Sequence of chain 1.B:
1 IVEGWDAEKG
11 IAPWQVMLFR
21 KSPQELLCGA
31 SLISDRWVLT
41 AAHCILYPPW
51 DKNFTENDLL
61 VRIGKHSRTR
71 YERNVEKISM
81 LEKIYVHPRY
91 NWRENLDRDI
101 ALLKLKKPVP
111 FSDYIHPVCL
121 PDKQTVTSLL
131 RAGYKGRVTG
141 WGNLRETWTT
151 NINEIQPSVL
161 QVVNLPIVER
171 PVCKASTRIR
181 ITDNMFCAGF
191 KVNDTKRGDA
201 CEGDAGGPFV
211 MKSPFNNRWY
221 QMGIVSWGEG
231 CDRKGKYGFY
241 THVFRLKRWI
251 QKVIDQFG

This protein binds this small molecule.
Small molecule (SMILES): CC(=O)N[C@@H]1[C@@H](O)[C@H](O)[C@@H](CO)O[C@H]1O

Binding-site contacts:
Ligand atom C8 contacts residue ASN193 of chain 1.B at 4.3 Å.
Ligand atom C5 contacts residue ASN193 of chain 1.B at 3.6 Å.
Ligand atom O5 contacts residue ASN193 of chain 1.B at 2.5 Å (h-bond).
Ligand atom C5 contacts residue GLY235 of chain 1.B at 4.3 Å.
Ligand atom C6 contacts residue ASN193 of chain 1.B at 4.4 Å.
Ligand atom C6 contacts residue LYS234 of chain 1.B at 3.8 Å.
Ligand atom C6 contacts residue GLY235 of chain 1.B at 4.2 Å.
Ligand atom C1 contacts residue ASN193 of chain 1.B at 1.5 Å.
Ligand atom C2 contacts residue ASN193 of chain 1.B at 2.7 Å.
Ligand atom N2 contacts residue ASN193 of chain 1.B at 3.1 Å (h-bond).
Ligand atom C7 contacts residue ASN193 of chain 1.B at 4.0 Å.
Ligand atom C3 contacts residue ASN193 of chain 1.B at 4.0 Å.